Sequence of chain 1.B:
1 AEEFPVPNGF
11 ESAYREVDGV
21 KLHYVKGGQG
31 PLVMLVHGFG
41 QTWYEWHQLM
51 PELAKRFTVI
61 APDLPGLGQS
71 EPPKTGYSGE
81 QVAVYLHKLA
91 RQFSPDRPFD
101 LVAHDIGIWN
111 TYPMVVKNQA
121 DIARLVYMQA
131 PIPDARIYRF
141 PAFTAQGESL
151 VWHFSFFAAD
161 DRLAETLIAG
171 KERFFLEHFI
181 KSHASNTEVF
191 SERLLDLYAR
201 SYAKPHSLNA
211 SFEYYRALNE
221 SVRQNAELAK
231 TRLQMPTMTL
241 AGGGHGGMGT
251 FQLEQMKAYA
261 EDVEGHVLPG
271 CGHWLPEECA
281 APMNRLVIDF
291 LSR

Binding-site contacts:
Ligand atom C3 contacts residue PHE154 of chain 1.B at 4.0 Å (hydrophobic).
Ligand atom C6 contacts residue HIS183 of chain 1.B at 3.6 Å.
Ligand atom C7 contacts residue HIS273 of chain 1.B at 4.1 Å.
Ligand atom C4 contacts residue HIS153 of chain 1.B at 3.9 Å.
Ligand atom C3 contacts residue ILE106 of chain 1.B at 4.1 Å (hydrophobic).
Ligand atom C1 contacts residue TYR215 of chain 1.B at 4.0 Å (hydrophobic).
Ligand atom C7 contacts residue LEU150 of chain 1.B at 4.3 Å (hydrophobic).
Ligand atom C7 contacts residue VAL151 of chain 1.B at 4.0 Å (hydrophobic).
Ligand atom C8 contacts residue HIS273 of chain 1.B at 3.7 Å.
Ligand atom C3 contacts residue ASP105 of chain 1.B at 2.4 Å.
Ligand atom C5 contacts residue HIS273 of chain 1.B at 3.5 Å.
Ligand atom C6 contacts residue LEU150 of chain 1.B at 3.9 Å (hydrophobic).
Ligand atom C8 contacts residue ASP105 of chain 1.B at 3.1 Å.
Ligand atom C1 contacts residue HIS153 of chain 1.B at 4.2 Å.
Ligand atom C3 contacts residue TRP109 of chain 1.B at 4.2 Å (hydrophobic).
Ligand atom C4 contacts residue ASP105 of chain 1.B at 3.3 Å.
Ligand atom O2 contacts residue HIS153 of chain 1.B at 2.7 Å (h-bond).
Ligand atom C5 contacts residue HIS153 of chain 1.B at 4.0 Å.
Ligand atom C6 contacts residue HIS153 of chain 1.B at 4.2 Å.
Ligand atom O2 contacts residue TYR215 of chain 1.B at 2.6 Å (h-bond).
Ligand atom C2 contacts residue HIS273 of chain 1.B at 3.3 Å.
Ligand atom C3 contacts residue TYR215 of chain 1.B at 3.4 Å (hydrophobic).
Ligand atom C4 contacts residue PHE179 of chain 1.B at 4.0 Å (hydrophobic).
Ligand atom C8 contacts residue HIS153 of chain 1.B at 4.2 Å.
Ligand atom C6 contacts residue HIS273 of chain 1.B at 3.8 Å.
Ligand atom C7 contacts residue MET248 of chain 1.B at 4.2 Å (hydrophobic).
Ligand atom C5 contacts residue HIS183 of chain 1.B at 3.3 Å.
Ligand atom C1 contacts residue ASP105 of chain 1.B at 1.4 Å.
Ligand atom C2 contacts residue HIS153 of chain 1.B at 3.9 Å.
Ligand atom C7 contacts residue ASP105 of chain 1.B at 4.4 Å.
Ligand atom C5 contacts residue PHE179 of chain 1.B at 4.4 Å (hydrophobic).
Ligand atom C8 contacts residue GLN129 of chain 1.B at 4.3 Å.
Ligand atom C1 contacts residue HIS273 of chain 1.B at 3.8 Å.
Ligand atom C4 contacts residue HIS273 of chain 1.B at 3.2 Å.
Ligand atom C2 contacts residue ASP105 of chain 1.B at 2.4 Å.
Ligand atom C3 contacts residue HIS153 of chain 1.B at 3.8 Å.
Ligand atom O2 contacts residue TRP109 of chain 1.B at 4.3 Å.
Ligand atom O2 contacts residue PHE154 of chain 1.B at 3.4 Å.
Ligand atom O2 contacts residue ASP105 of chain 1.B at 3.6 Å (salt-bridge).
Ligand atom C7 contacts residue HIS153 of chain 1.B at 4.3 Å.

The protein below binds the small molecule below.
Small molecule (SMILES): OC[C@H](O)c1ccccc1